Sequence of chain 38.B:
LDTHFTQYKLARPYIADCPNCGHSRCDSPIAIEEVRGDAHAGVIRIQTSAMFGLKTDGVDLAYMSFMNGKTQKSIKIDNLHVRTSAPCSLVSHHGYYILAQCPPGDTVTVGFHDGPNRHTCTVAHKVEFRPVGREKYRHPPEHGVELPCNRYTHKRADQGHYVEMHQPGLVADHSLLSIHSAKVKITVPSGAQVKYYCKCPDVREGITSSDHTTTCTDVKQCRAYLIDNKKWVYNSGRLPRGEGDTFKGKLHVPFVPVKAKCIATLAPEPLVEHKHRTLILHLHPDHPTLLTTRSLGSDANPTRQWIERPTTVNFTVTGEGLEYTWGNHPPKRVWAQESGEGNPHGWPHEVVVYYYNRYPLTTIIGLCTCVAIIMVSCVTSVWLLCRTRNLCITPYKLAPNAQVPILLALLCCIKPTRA

Binding-site contacts:
Ligand atom O3 contacts residue U9A1 of chain 38.I at 1.5 Å (h-bond).
Ligand atom O3 contacts residue U9A1 of chain 20.I at 0.8 Å (h-bond).
Ligand atom OBI contacts residue U9A1 of chain 38.I at 0.9 Å (h-bond).
Ligand atom C2 contacts residue U9A1 of chain 20.I at 1.1 Å.
Ligand atom OBI contacts residue U972 of chain 20.I at 1.6 Å (h-bond).
Ligand atom C3 contacts residue U9A1 of chain 38.I at 1.3 Å.
Ligand atom C4 contacts residue U9A1 of chain 38.I at 0.9 Å.
Ligand atom C5 contacts residue U9A1 of chain 38.I at 0.4 Å.
Ligand atom SBG contacts residue U972 of chain 20.I at 1.1 Å (h-bond).
Ligand atom C4 contacts residue U9A1 of chain 20.I at 0.7 Å.
Ligand atom C2 contacts residue U9A1 of chain 20.I at 1.3 Å.
Ligand atom O5B contacts residue U972 of chain 20.I at 1.6 Å (h-bond).
Ligand atom SBB contacts residue U9A1 of chain 20.I at 1.2 Å.
Ligand atom O4 contacts residue U9A1 of chain 20.I at 1.3 Å.
Ligand atom SBB contacts residue U9A1 of chain 38.I at 1.1 Å (h-bond).
Ligand atom OBA contacts residue U9A1 of chain 20.I at 1.0 Å (h-bond).
Ligand atom C5 contacts residue U9A1 of chain 20.I at 1.6 Å.
Ligand atom SBG contacts residue U9A1 of chain 38.I at 0.3 Å.
Ligand atom C2 contacts residue U972 of chain 38.I at 1.2 Å.
Ligand atom SAG contacts residue U972 of chain 38.I at 1.4 Å (h-bond).
Ligand atom OBC contacts residue U9A1 of chain 20.I at 0.1 Å (h-bond).
Ligand atom C3 contacts residue U9A1 of chain 20.I at 0.4 Å.
Ligand atom OBH contacts residue U972 of chain 20.I at 1.0 Å (h-bond).
Ligand atom OBH contacts residue U9A1 of chain 38.I at 1.4 Å (h-bond).
Ligand atom O5 contacts residue U9A1 of chain 20.I at 1.7 Å (h-bond).
Ligand atom OBE contacts residue U9A1 of chain 38.I at 1.6 Å (h-bond).
Ligand atom C1 contacts residue U9A1 of chain 20.I at 0.3 Å.
Ligand atom O2 contacts residue U9A1 of chain 20.I at 0.5 Å (h-bond).
Ligand atom O1 contacts residue U972 of chain 38.I at 1.0 Å (h-bond).
Ligand atom OBF contacts residue U9A1 of chain 38.I at 1.5 Å.
Ligand atom OBA contacts residue U9A1 of chain 38.I at 1.0 Å (h-bond).
Ligand atom N2 contacts residue U9A1 of chain 20.I at 1.4 Å (h-bond).
Ligand atom O4 contacts residue U9A1 of chain 38.I at 0.7 Å.
Ligand atom O5 contacts residue U9A1 of chain 38.I at 0.8 Å (h-bond).
Ligand atom C1 contacts residue U972 of chain 38.I at 1.2 Å.
Ligand atom N2 contacts residue U972 of chain 38.I at 0.5 Å (h-bond).
Ligand atom O5B contacts residue U9A1 of chain 38.I at 1.3 Å.
Ligand atom O1 contacts residue U9A1 of chain 20.I at 0.9 Å (h-bond).
Ligand atom O5B contacts residue U9A1 of chain 20.I at 1.5 Å (h-bond).
Ligand atom OAF contacts residue U972 of chain 38.I at 0.1 Å (h-bond).

Sequence of chain 11.B:
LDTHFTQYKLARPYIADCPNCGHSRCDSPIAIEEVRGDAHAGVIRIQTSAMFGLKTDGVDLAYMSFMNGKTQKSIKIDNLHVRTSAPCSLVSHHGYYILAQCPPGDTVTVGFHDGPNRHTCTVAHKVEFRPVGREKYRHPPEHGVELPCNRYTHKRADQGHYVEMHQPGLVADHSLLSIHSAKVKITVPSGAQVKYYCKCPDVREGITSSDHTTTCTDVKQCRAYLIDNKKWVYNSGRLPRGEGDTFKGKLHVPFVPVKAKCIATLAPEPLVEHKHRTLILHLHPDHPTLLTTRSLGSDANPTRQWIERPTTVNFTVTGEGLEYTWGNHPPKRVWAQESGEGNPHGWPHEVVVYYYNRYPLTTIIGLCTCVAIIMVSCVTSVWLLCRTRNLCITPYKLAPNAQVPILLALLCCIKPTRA

A protein and the small-molecule ligand that binds it are described below.
Small molecule (SMILES): O=C(O)[C@@H]1O[C@H](O[C@H]2[C@@H](OS(=O)(=O)O)O[C@@H](O)[C@H](NS(=O)(=O)O)[C@H]2O)[C@@H](OS(=O)(=O)O)[C@H](O)[C@@H]1O

Sequence of chain 20.B:
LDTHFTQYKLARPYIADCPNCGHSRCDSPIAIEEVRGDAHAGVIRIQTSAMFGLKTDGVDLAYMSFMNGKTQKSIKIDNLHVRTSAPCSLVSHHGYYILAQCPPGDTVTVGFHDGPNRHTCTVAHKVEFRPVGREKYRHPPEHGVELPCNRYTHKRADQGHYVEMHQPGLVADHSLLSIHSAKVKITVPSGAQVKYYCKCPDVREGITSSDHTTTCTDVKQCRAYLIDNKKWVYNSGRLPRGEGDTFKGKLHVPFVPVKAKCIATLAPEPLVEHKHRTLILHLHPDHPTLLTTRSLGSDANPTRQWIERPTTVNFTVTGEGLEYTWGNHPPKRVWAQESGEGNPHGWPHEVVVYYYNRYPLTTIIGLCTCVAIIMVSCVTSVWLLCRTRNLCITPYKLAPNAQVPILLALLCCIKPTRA